The protein below binds the small molecule below.
Small molecule (SMILES): CC(=O)N[C@@H]1[C@@H](O)[C@H](O)[C@@H](CO)O[C@H]1O

Binding-site contacts:
Ligand atom O5 contacts residue ASN15 of chain 1.C at 2.4 Å (h-bond).
Ligand atom C4 contacts residue ASN15 of chain 1.C at 3.0 Å.
Ligand atom C1 contacts residue ASN15 of chain 1.C at 1.5 Å.
Ligand atom O3 contacts residue GLU44 of chain 1.C at 2.8 Å (salt-bridge).
Ligand atom C3 contacts residue ASN15 of chain 1.C at 3.0 Å.
Ligand atom O3 contacts residue ASN15 of chain 1.C at 2.9 Å (h-bond).
Ligand atom N2 contacts residue ASN15 of chain 1.C at 3.8 Å.
Ligand atom C3 contacts residue GLU44 of chain 1.C at 3.9 Å.
Ligand atom O4 contacts residue ASN15 of chain 1.C at 4.4 Å.
Ligand atom C5 contacts residue ASN15 of chain 1.C at 3.2 Å.
Ligand atom C6 contacts residue ASN15 of chain 1.C at 3.9 Å.
Ligand atom C2 contacts residue ASN15 of chain 1.C at 2.6 Å.
Ligand atom C4 contacts residue GLU44 of chain 1.C at 3.8 Å.
Ligand atom C1 contacts residue GLU44 of chain 1.C at 4.3 Å.

Sequence of chain 1.C:
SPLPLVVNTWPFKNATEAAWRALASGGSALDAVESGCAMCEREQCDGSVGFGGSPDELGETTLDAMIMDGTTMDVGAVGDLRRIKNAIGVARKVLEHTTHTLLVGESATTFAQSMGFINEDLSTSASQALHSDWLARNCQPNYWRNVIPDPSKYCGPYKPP